Binding-site contacts:
Ligand atom CA contacts residue THR186 of chain 1.E at 3.6 Å.
Ligand atom CA contacts residue ALA185 of chain 1.E at 4.3 Å (hydrophobic).
Ligand atom CA contacts residue GLY184 of chain 1.E at 4.2 Å.
Ligand atom OXT contacts residue MET81 of chain 1.E at 3.4 Å.
Ligand atom CA contacts residue SER82 of chain 1.E at 4.1 Å.
Ligand atom CB contacts residue THR186 of chain 1.E at 3.9 Å.
Ligand atom CA contacts residue NAD1 of chain 1.W at 4.0 Å.
Ligand atom CB contacts residue THR119 of chain 1.E at 3.8 Å.
Ligand atom O contacts residue ALA185 of chain 1.E at 4.1 Å.
Ligand atom OXT contacts residue TYR144 of chain 1.E at 2.7 Å (h-bond).
Ligand atom O contacts residue SER82 of chain 1.E at 2.5 Å (h-bond).
Ligand atom C contacts residue MET81 of chain 1.E at 3.3 Å (hydrophobic).
Ligand atom O contacts residue MET81 of chain 1.E at 3.5 Å.
Ligand atom OXT contacts residue NAD1 of chain 1.W at 3.3 Å.
Ligand atom O3 contacts residue SER82 of chain 1.E at 3.8 Å.
Ligand atom CB contacts residue ILE120 of chain 1.E at 4.1 Å (hydrophobic).
Ligand atom CA contacts residue TRP280 of chain 1.E at 3.7 Å (hydrophobic).
Ligand atom O3 contacts residue THR186 of chain 1.E at 2.9 Å (h-bond).
Ligand atom C contacts residue TRP280 of chain 1.E at 4.2 Å (hydrophobic).
Ligand atom C contacts residue NAD1 of chain 1.W at 4.1 Å.
Ligand atom CB contacts residue TRP280 of chain 1.E at 3.9 Å (hydrophobic).
Ligand atom CB contacts residue NAD1 of chain 1.W at 3.6 Å.
Ligand atom O3 contacts residue ALA185 of chain 1.E at 3.2 Å (h-bond).
Ligand atom O contacts residue GLY184 of chain 1.E at 3.4 Å.
Ligand atom O3 contacts residue GLY184 of chain 1.E at 3.4 Å.
Ligand atom CB contacts residue PRO172 of chain 1.E at 4.2 Å (hydrophobic).
Ligand atom OXT contacts residue THR119 of chain 1.E at 3.1 Å (h-bond).
Ligand atom CA contacts residue THR119 of chain 1.E at 4.4 Å.
Ligand atom O contacts residue TYR144 of chain 1.E at 3.3 Å.
Ligand atom C contacts residue GLY184 of chain 1.E at 4.2 Å.
Ligand atom O3 contacts residue MET81 of chain 1.E at 4.1 Å.
Ligand atom CA contacts residue MET81 of chain 1.E at 3.9 Å (hydrophobic).
Ligand atom C contacts residue SER82 of chain 1.E at 3.6 Å.
Ligand atom C contacts residue THR119 of chain 1.E at 4.0 Å.
Ligand atom C contacts residue TYR144 of chain 1.E at 3.5 Å (hydrophobic).
Ligand atom O contacts residue TRP280 of chain 1.E at 4.1 Å.
Ligand atom O3 contacts residue TRP280 of chain 1.E at 3.7 Å.
Ligand atom CB contacts residue GLY173 of chain 1.E at 4.0 Å.

Sequence of chain 1.E:
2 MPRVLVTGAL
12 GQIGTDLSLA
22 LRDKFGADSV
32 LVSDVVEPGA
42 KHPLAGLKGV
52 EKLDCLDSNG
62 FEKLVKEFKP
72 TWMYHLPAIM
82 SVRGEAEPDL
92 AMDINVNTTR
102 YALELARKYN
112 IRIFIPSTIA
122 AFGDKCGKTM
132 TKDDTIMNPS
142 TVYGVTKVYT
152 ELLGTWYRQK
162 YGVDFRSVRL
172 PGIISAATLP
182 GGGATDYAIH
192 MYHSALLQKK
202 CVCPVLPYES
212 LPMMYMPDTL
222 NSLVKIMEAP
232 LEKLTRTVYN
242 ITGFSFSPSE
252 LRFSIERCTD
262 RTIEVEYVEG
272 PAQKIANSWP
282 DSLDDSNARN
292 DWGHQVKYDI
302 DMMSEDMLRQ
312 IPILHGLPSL

A protein and the small-molecule ligand that binds it are described below.
Small molecule (SMILES): CC(=O)C(=O)O